Binding-site contacts:
Ligand atom O5' contacts residue GLY34 of chain 2.A at 3.9 Å.
Ligand atom C2 contacts residue LEU31 of chain 2.A at 3.8 Å (hydrophobic).
Ligand atom C5' contacts residue GLY34 of chain 2.A at 3.8 Å.
Ligand atom C8 contacts residue LEU182 of chain 2.A at 4.0 Å (hydrophobic).
Ligand atom C6 contacts residue ALA108 of chain 2.A at 4.0 Å (hydrophobic).
Ligand atom N6 contacts residue ILE89 of chain 2.A at 4.0 Å.
Ligand atom N6 contacts residue GLU106 of chain 2.A at 2.7 Å (salt-bridge).
Ligand atom C5' contacts residue GLY32 of chain 2.A at 3.6 Å.
Ligand atom C6 contacts residue GLU106 of chain 2.A at 3.7 Å.
Ligand atom C2 contacts residue ALA108 of chain 2.A at 3.4 Å (hydrophobic).
Ligand atom O4' contacts residue GLY32 of chain 2.A at 4.0 Å.
Ligand atom N1 contacts residue ALA57 of chain 2.A at 3.7 Å.
Ligand atom N3 contacts residue LEU31 of chain 2.A at 3.7 Å.
Ligand atom O2' contacts residue LEU182 of chain 2.A at 3.6 Å.
Ligand atom N6 contacts residue ALA57 of chain 2.A at 3.5 Å.
Ligand atom N6 contacts residue LEU182 of chain 2.A at 3.5 Å.
Ligand atom N1 contacts residue TYR107 of chain 2.A at 3.8 Å.
Ligand atom C4' contacts residue GLU33 of chain 2.A at 4.1 Å.
Ligand atom C4' contacts residue GLY32 of chain 2.A at 3.6 Å.
Ligand atom C6 contacts residue ALA57 of chain 2.A at 3.5 Å (hydrophobic).
Ligand atom C4 contacts residue LEU182 of chain 2.A at 3.7 Å (hydrophobic).
Ligand atom O4' contacts residue LEU31 of chain 2.A at 3.9 Å.
Ligand atom C5 contacts residue LEU182 of chain 2.A at 3.5 Å (hydrophobic).
Ligand atom O2' contacts residue SER112 of chain 2.A at 3.1 Å (h-bond).
Ligand atom O4' contacts residue VAL39 of chain 2.A at 3.7 Å.
Ligand atom O3' contacts residue LEU31 of chain 2.A at 3.4 Å (h-bond).
Ligand atom O2' contacts residue GLY111 of chain 2.A at 3.8 Å.
Ligand atom N9 contacts residue VAL39 of chain 2.A at 4.0 Å.
Ligand atom N1 contacts residue GLU106 of chain 2.A at 3.9 Å.
Ligand atom C5' contacts residue GLU33 of chain 2.A at 3.5 Å.
Ligand atom N7 contacts residue VAL39 of chain 2.A at 3.9 Å.
Ligand atom N7 contacts residue LEU182 of chain 2.A at 3.6 Å.
Ligand atom C4' contacts residue LEU31 of chain 2.A at 3.7 Å (hydrophobic).
Ligand atom N6 contacts residue VAL105 of chain 2.A at 3.7 Å.
Ligand atom C6 contacts residue LEU182 of chain 2.A at 3.5 Å (hydrophobic).
Ligand atom N9 contacts residue LEU182 of chain 2.A at 3.8 Å.
Ligand atom C5 contacts residue VAL39 of chain 2.A at 4.0 Å (hydrophobic).
Ligand atom C2 contacts residue TYR107 of chain 2.A at 3.8 Å (hydrophobic).
Ligand atom N1 contacts residue ALA108 of chain 2.A at 3.0 Å (h-bond).
Ligand atom C8 contacts residue VAL39 of chain 2.A at 3.8 Å (hydrophobic).

Sequence of chain 2.A:
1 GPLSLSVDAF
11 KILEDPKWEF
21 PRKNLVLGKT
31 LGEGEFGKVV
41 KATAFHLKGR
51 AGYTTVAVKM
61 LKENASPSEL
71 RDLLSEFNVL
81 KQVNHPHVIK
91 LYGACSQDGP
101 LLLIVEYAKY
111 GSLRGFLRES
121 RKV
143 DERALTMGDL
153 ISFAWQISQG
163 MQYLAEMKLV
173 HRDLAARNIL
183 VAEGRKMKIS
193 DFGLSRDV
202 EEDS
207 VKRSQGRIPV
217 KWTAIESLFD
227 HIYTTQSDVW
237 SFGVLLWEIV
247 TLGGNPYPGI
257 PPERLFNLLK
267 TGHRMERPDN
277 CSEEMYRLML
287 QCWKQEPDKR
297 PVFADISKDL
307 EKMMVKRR

A protein and the small-molecule ligand that binds it are described below.
Small molecule (SMILES): Nc1ncnc2c1ncn2[C@@H]1O[C@H](CO)[C@@H](O)[C@H]1O